Binding-site contacts:
Ligand atom O6A contacts residue GLY174 of chain 1.A at 3.3 Å.
Ligand atom O1B contacts residue LEU214 of chain 1.A at 3.9 Å.
Ligand atom O6A contacts residue ZN1 of chain 1.E at 4.2 Å.
Ligand atom O5 contacts residue ARG72 of chain 1.A at 2.8 Å (salt-bridge).
Ligand atom O6A contacts residue PRO175 of chain 1.A at 3.2 Å (h-bond).
Ligand atom C3 contacts residue ARG72 of chain 1.A at 4.1 Å.
Ligand atom O6B contacts residue VAL120 of chain 1.C at 4.1 Å.
Ligand atom O6B contacts residue GLY174 of chain 1.A at 3.5 Å.
Ligand atom O5 contacts residue GLN149 of chain 1.A at 2.7 Å (h-bond).
Ligand atom C5 contacts residue GLU151 of chain 1.A at 3.9 Å.
Ligand atom C6 contacts residue GLU151 of chain 1.A at 3.9 Å.
Ligand atom C6 contacts residue ASP177 of chain 1.A at 4.0 Å.
Ligand atom O6B contacts residue PRO175 of chain 1.A at 4.1 Å.
Ligand atom O3 contacts residue GLY121 of chain 1.C at 4.0 Å.
Ligand atom O2 contacts residue LEU214 of chain 1.A at 3.5 Å.
Ligand atom O6B contacts residue GLU151 of chain 1.A at 3.2 Å (salt-bridge).
Ligand atom C5 contacts residue GLN149 of chain 1.A at 3.9 Å.
Ligand atom C4 contacts residue TRP21 of chain 1.A at 4.2 Å (hydrophobic).
Ligand atom O3 contacts residue LEU124 of chain 1.C at 3.4 Å.
Ligand atom O6B contacts residue ASP177 of chain 1.A at 2.9 Å (salt-bridge).
Ligand atom C1 contacts residue LEU214 of chain 1.A at 3.6 Å (hydrophobic).
Ligand atom O3 contacts residue ARG72 of chain 1.A at 3.6 Å (salt-bridge).
Ligand atom O6B contacts residue ALA176 of chain 1.A at 3.5 Å.
Ligand atom C4 contacts residue ARG72 of chain 1.A at 3.2 Å.
Ligand atom C5 contacts residue GLY174 of chain 1.A at 3.9 Å.
Ligand atom O5 contacts residue GLU151 of chain 1.A at 3.0 Å (salt-bridge).
Ligand atom C6 contacts residue ZN1 of chain 1.E at 2.9 Å.
Ligand atom O5 contacts residue ASP177 of chain 1.A at 4.2 Å.
Ligand atom O5 contacts residue GLY174 of chain 1.A at 3.7 Å.
Ligand atom O6A contacts residue ALA176 of chain 1.A at 3.1 Å (h-bond).
Ligand atom C4 contacts residue ZN1 of chain 1.E at 3.6 Å.
Ligand atom C6 contacts residue ALA176 of chain 1.A at 3.6 Å (hydrophobic).
Ligand atom C2 contacts residue LEU214 of chain 1.A at 4.0 Å (hydrophobic).
Ligand atom C5 contacts residue ZN1 of chain 1.E at 2.6 Å.
Ligand atom C5 contacts residue ARG72 of chain 1.A at 3.4 Å.
Ligand atom O5 contacts residue ZN1 of chain 1.E at 2.1 Å.
Ligand atom C6 contacts residue PRO175 of chain 1.A at 4.0 Å (hydrophobic).
Ligand atom O6A contacts residue ASP177 of chain 1.A at 4.2 Å.
Ligand atom C6 contacts residue GLY174 of chain 1.A at 3.4 Å.
Ligand atom O6B contacts residue ZN1 of chain 1.E at 2.3 Å.

Sequence of chain 1.A:
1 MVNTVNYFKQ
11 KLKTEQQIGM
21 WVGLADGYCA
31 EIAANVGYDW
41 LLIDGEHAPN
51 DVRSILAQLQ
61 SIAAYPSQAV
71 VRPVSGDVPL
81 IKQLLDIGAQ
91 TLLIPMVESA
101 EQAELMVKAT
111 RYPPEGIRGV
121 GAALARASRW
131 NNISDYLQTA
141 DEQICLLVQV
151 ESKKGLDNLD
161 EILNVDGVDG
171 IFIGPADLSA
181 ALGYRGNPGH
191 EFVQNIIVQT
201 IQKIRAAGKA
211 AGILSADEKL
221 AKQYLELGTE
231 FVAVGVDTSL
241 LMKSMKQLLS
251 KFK

Sequence of chain 1.C:
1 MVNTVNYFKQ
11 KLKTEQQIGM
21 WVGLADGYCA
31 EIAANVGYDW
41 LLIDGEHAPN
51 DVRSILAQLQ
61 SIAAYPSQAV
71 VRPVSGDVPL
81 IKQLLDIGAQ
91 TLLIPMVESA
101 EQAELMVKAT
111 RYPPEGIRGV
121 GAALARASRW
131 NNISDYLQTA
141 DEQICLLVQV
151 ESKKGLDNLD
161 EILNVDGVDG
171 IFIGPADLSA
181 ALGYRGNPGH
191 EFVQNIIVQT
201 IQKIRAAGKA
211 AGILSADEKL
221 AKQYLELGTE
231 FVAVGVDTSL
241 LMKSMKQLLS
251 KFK

This protein binds this small molecule.
Small molecule (SMILES): O=C(O)C(=O)C[C@H](O)[C@H](O)CO